Sequence of chain 13.B:
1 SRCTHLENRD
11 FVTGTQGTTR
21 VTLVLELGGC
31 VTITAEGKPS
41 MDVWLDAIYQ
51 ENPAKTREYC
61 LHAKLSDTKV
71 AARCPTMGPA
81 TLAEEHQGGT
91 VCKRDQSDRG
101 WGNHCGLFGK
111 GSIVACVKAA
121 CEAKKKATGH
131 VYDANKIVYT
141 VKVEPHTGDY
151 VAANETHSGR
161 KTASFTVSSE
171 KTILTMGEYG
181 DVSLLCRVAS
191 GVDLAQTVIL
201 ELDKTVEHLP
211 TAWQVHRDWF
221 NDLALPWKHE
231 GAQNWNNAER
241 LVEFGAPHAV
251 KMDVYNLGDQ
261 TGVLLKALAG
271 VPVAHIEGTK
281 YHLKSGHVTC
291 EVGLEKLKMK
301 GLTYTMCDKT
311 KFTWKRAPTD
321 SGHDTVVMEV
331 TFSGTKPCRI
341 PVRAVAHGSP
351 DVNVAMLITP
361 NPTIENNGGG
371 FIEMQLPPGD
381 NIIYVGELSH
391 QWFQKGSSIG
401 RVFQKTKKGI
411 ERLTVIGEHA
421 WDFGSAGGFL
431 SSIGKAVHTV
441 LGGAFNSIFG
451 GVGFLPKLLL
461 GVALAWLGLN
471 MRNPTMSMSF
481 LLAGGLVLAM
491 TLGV

Sequence of chain 13.A:
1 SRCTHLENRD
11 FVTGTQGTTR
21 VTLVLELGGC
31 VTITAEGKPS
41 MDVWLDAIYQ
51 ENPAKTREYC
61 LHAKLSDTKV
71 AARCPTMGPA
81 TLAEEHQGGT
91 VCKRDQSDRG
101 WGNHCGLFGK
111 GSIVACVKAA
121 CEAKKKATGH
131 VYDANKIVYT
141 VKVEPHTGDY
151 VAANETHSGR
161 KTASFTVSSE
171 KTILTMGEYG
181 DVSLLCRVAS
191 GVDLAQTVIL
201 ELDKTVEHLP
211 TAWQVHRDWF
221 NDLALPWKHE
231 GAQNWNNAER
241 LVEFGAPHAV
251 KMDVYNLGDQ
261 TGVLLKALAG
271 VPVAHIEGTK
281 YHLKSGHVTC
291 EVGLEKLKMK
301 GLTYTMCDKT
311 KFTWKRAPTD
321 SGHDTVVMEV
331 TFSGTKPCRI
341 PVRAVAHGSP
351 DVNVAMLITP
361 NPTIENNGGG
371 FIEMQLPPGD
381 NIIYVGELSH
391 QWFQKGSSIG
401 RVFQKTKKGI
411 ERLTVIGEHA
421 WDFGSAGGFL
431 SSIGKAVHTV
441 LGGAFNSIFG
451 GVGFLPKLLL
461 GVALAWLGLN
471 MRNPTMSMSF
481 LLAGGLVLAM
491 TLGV

This small molecule binds to this protein.
Small molecule (SMILES): CC(=O)N[C@H]1[C@H](O[C@H]2[C@H](O)[C@@H](NC(C)=O)CO[C@@H]2CO[C@@H]2O[C@@H](C)[C@@H](O)[C@@H](O)[C@@H]2O)O[C@H](CO)[C@@H](O)[C@@H]1O

Binding-site contacts:
Ligand atom C1 contacts residue HIS104 of chain 13.A at 3.2 Å.
Ligand atom C4 contacts residue HIS104 of chain 13.A at 4.4 Å.
Ligand atom C8 contacts residue ASN154 of chain 13.B at 3.4 Å.
Ligand atom C2 contacts residue ASN154 of chain 13.B at 2.4 Å.
Ligand atom O5 contacts residue HIS104 of chain 13.A at 3.0 Å (h-bond).
Ligand atom C8 contacts residue HIS104 of chain 13.A at 4.0 Å.
Ligand atom N2 contacts residue ASN154 of chain 13.B at 2.9 Å (h-bond).
Ligand atom C7 contacts residue ASN154 of chain 13.B at 3.3 Å.
Ligand atom C5 contacts residue ASN154 of chain 13.B at 3.7 Å.
Ligand atom C1 contacts residue ASN154 of chain 13.B at 1.4 Å.
Ligand atom C6 contacts residue HIS104 of chain 13.A at 3.2 Å.
Ligand atom O5 contacts residue ASN154 of chain 13.B at 2.4 Å (h-bond).
Ligand atom C3 contacts residue ASN154 of chain 13.B at 3.8 Å.
Ligand atom C4 contacts residue ASN154 of chain 13.B at 4.2 Å.
Ligand atom C5 contacts residue HIS104 of chain 13.A at 3.1 Å.
Ligand atom O7 contacts residue ASN154 of chain 13.B at 3.3 Å (h-bond).